The small molecule below binds the protein below.
Small molecule (SMILES): CC(=O)N[C@@H]1[C@@H](O)[C@H](O)[C@@H](CO)O[C@H]1O

Binding-site contacts:
Ligand atom O6 contacts residue SER79 of chain 56.C at 2.5 Å (h-bond).
Ligand atom C1 contacts residue ASN87 of chain 56.C at 1.4 Å.
Ligand atom N2 contacts residue ASN87 of chain 56.C at 2.9 Å (h-bond).
Ligand atom O5 contacts residue ASN87 of chain 56.C at 2.4 Å (h-bond).
Ligand atom C7 contacts residue ASN87 of chain 56.C at 3.9 Å.
Ligand atom C6 contacts residue SER79 of chain 56.C at 3.6 Å.
Ligand atom C5 contacts residue ASN87 of chain 56.C at 3.7 Å.
Ligand atom O6 contacts residue LEU91 of chain 56.C at 3.9 Å.
Ligand atom C4 contacts residue ASN87 of chain 56.C at 4.2 Å.
Ligand atom O7 contacts residue ASN87 of chain 56.C at 4.4 Å.
Ligand atom C5 contacts residue SER79 of chain 56.C at 4.3 Å.
Ligand atom C3 contacts residue ASN87 of chain 56.C at 3.8 Å.
Ligand atom C8 contacts residue ILE155 of chain 56.C at 3.7 Å (hydrophobic).
Ligand atom C2 contacts residue ASN87 of chain 56.C at 2.5 Å.
Ligand atom O5 contacts residue SER79 of chain 56.C at 3.8 Å.

Sequence of chain 56.C:
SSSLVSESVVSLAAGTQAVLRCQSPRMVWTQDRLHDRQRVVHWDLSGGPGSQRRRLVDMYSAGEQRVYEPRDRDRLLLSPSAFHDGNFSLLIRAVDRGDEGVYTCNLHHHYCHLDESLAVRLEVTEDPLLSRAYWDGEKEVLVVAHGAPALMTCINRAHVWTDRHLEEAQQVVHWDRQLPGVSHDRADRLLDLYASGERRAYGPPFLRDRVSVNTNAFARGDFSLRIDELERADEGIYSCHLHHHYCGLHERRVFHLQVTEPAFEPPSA